Sequence of chain 2.A:
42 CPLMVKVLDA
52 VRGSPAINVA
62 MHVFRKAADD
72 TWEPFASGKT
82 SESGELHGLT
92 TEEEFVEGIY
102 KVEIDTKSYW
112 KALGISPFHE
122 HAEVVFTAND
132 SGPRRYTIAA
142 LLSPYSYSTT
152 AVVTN

Sequence of chain 1.A:
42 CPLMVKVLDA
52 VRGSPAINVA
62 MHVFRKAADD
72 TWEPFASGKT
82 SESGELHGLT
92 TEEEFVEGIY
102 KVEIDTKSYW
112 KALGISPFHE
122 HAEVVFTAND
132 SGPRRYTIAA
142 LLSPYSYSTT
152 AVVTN

Binding-site contacts:
Ligand atom OAF contacts residue 91C1 of chain 2.C at 0.6 Å.
Ligand atom OAK contacts residue ALA140 of chain 2.A at 3.6 Å (h-bond).
Ligand atom OAK contacts residue LEU142 of chain 2.A at 3.6 Å (h-bond).
Ligand atom CAO contacts residue 91C1 of chain 2.C at 0.5 Å.
Ligand atom OAT contacts residue THR150 of chain 1.A at 3.0 Å (h-bond).
Ligand atom CAA contacts residue SER149 of chain 1.A at 3.7 Å.
Ligand atom OAT contacts residue SER149 of chain 1.A at 2.8 Å.
Ligand atom OAU contacts residue 91C1 of chain 2.C at 1.0 Å.
Ligand atom CAI contacts residue ALA140 of chain 2.A at 3.3 Å (hydrophobic).
Ligand atom CAM contacts residue LEU49 of chain 2.A at 3.7 Å (hydrophobic).
Ligand atom OAT contacts residue THR151 of chain 1.A at 3.7 Å.
Ligand atom CAL contacts residue 91C1 of chain 2.C at 0.6 Å.
Ligand atom OAK contacts residue 91C1 of chain 2.C at 0.9 Å.
Ligand atom OAR contacts residue LYS47 of chain 2.A at 3.0 Å (salt-bridge).
Ligand atom CAC contacts residue 91C1 of chain 2.C at 1.0 Å.
Ligand atom OAR contacts residue 91C1 of chain 2.C at 0.8 Å (h-bond).
Ligand atom OAK contacts residue ALA141 of chain 2.A at 3.6 Å.
Ligand atom CAA contacts residue 91C1 of chain 2.C at 1.0 Å.
Ligand atom CAB contacts residue 91C1 of chain 2.C at 1.0 Å.
Ligand atom CAI contacts residue 91C1 of chain 2.C at 1.2 Å.
Ligand atom CAH contacts residue 91C1 of chain 2.C at 0.9 Å.
Ligand atom OAU contacts residue LEU142 of chain 2.A at 3.5 Å.
Ligand atom CAP contacts residue LYS47 of chain 2.A at 3.5 Å.
Ligand atom OAU contacts residue SER149 of chain 2.A at 3.1 Å.
Ligand atom CAE contacts residue 91C1 of chain 2.C at 1.0 Å.
Ligand atom CAP contacts residue 91C1 of chain 2.C at 0.5 Å.
Ligand atom CAN contacts residue ALA140 of chain 2.A at 3.7 Å (hydrophobic).
Ligand atom CAG contacts residue 91C1 of chain 2.C at 1.0 Å.
Ligand atom CAQ contacts residue 91C1 of chain 2.C at 0.5 Å.
Ligand atom OAT contacts residue 91C1 of chain 2.C at 1.6 Å (h-bond).
Ligand atom CAJ contacts residue 91C1 of chain 2.C at 0.6 Å.
Ligand atom CAN contacts residue 91C1 of chain 2.C at 0.6 Å.
Ligand atom CAM contacts residue 91C1 of chain 2.C at 0.6 Å.
Ligand atom CLS contacts residue 91C1 of chain 2.C at 1.1 Å.
Ligand atom CLV contacts residue 91C1 of chain 2.C at 1.1 Å.
Ligand atom CAB contacts residue LEU142 of chain 2.A at 3.8 Å (hydrophobic).
Ligand atom CAA contacts residue LEU142 of chain 2.A at 3.8 Å (hydrophobic).
Ligand atom CLS contacts residue LYS47 of chain 1.A at 3.5 Å.
Ligand atom CAD contacts residue 91C1 of chain 2.C at 0.9 Å.
Ligand atom OAR contacts residue LYS47 of chain 1.A at 3.6 Å (salt-bridge).

The protein below binds the small molecule below.
Small molecule (SMILES): O=C1C[C@H](c2cc(Cl)c(O)c(Cl)c2)Oc2cc(O)cc(O)c21